Sequence of chain 24.I:
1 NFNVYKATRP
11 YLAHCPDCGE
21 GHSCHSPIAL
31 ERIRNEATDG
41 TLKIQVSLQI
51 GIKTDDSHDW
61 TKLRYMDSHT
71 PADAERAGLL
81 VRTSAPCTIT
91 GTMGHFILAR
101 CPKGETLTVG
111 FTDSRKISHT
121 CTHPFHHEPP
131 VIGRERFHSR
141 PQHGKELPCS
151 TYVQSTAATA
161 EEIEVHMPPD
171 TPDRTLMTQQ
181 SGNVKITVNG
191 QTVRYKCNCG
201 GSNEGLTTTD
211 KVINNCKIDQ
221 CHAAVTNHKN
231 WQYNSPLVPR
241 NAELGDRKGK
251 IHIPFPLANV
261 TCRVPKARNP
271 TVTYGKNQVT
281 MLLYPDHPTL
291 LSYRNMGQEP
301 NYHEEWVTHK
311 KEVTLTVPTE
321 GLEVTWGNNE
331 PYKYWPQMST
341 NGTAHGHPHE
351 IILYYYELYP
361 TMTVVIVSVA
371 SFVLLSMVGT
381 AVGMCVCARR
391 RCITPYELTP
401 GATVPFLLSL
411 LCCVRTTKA

Sequence of chain 24.H:
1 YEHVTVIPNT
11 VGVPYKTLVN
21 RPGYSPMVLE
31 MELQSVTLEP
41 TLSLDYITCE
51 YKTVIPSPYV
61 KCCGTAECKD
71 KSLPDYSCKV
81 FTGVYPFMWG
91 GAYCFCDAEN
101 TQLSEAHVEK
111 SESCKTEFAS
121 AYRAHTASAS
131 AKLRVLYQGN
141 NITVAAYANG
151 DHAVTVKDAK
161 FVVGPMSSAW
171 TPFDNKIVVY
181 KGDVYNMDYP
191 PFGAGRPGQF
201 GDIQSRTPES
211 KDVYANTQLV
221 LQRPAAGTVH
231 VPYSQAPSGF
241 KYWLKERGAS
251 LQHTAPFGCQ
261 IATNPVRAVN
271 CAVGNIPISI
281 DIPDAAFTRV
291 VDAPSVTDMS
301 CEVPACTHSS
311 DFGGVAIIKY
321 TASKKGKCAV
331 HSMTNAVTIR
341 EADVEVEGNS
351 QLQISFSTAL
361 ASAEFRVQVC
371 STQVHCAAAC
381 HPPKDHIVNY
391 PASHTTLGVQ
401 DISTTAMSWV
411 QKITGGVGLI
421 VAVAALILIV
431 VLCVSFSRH

Binding-site contacts:
Ligand atom C3 contacts residue ASN259 of chain 24.I at 3.8 Å.
Ligand atom O7 contacts residue LYS181 of chain 24.H at 4.1 Å.
Ligand atom O6 contacts residue LYS115 of chain 24.H at 3.7 Å.
Ligand atom N2 contacts residue ASN259 of chain 24.I at 3.0 Å (h-bond).
Ligand atom C1 contacts residue ASN259 of chain 24.I at 1.4 Å.
Ligand atom C7 contacts residue ASN259 of chain 24.I at 3.1 Å.
Ligand atom O6 contacts residue ASN259 of chain 24.I at 4.5 Å.
Ligand atom C2 contacts residue ASN259 of chain 24.I at 2.4 Å.
Ligand atom C8 contacts residue GLU198 of chain 24.B at 4.1 Å.
Ligand atom O6 contacts residue THR116 of chain 24.H at 3.5 Å.
Ligand atom C6 contacts residue LYS115 of chain 24.H at 4.3 Å.
Ligand atom C5 contacts residue ASN259 of chain 24.I at 3.6 Å.
Ligand atom O5 contacts residue ASN259 of chain 24.I at 2.3 Å (h-bond).
Ligand atom C4 contacts residue ASN259 of chain 24.I at 4.1 Å.
Ligand atom O7 contacts residue ASN259 of chain 24.I at 2.8 Å (h-bond).
Ligand atom C8 contacts residue ASN259 of chain 24.I at 4.4 Å.
Ligand atom C4 contacts residue LYS115 of chain 24.H at 4.5 Å.
Ligand atom O5 contacts residue THR116 of chain 24.H at 4.3 Å.

Sequence of chain 24.B:
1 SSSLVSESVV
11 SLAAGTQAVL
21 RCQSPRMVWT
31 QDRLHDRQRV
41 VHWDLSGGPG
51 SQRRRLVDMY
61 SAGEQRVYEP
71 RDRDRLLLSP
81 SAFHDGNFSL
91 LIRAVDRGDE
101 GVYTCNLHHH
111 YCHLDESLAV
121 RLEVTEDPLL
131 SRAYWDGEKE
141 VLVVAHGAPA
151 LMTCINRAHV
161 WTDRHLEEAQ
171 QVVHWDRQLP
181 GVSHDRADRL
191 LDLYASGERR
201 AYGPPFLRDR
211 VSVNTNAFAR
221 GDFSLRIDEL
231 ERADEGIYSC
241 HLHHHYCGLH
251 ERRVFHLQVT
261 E

This small molecule binds to this protein.
Small molecule (SMILES): CC(=O)N[C@@H]1[C@@H](O)[C@H](O)[C@@H](CO)O[C@H]1O